The small molecule below binds the protein below.
Small molecule (SMILES): CC(=O)N[C@H]1[C@H](O[C@H]2[C@H](O)[C@@H](NC(C)=O)CO[C@@H]2CO)O[C@H](CO)[C@@H](O)[C@@H]1O

Binding-site contacts:
Ligand atom C8 contacts residue ILE1129 of chain 1.G at 4.3 Å (hydrophobic).
Ligand atom C7 contacts residue ASN1131 of chain 1.G at 3.0 Å.
Ligand atom C3 contacts residue ASN1131 of chain 1.G at 3.8 Å.
Ligand atom C8 contacts residue ASN1131 of chain 1.G at 4.3 Å.
Ligand atom C2 contacts residue ASN1131 of chain 1.G at 2.4 Å.
Ligand atom N2 contacts residue ASN1131 of chain 1.G at 2.9 Å (h-bond).
Ligand atom C1 contacts residue ASN1131 of chain 1.G at 1.4 Å.
Ligand atom O5 contacts residue ASN1131 of chain 1.G at 2.4 Å (h-bond).
Ligand atom O7 contacts residue ASN1131 of chain 1.G at 2.8 Å (h-bond).
Ligand atom C4 contacts residue ASN1131 of chain 1.G at 4.2 Å.
Ligand atom C5 contacts residue ASN1131 of chain 1.G at 3.6 Å.

Sequence of chain 1.G:
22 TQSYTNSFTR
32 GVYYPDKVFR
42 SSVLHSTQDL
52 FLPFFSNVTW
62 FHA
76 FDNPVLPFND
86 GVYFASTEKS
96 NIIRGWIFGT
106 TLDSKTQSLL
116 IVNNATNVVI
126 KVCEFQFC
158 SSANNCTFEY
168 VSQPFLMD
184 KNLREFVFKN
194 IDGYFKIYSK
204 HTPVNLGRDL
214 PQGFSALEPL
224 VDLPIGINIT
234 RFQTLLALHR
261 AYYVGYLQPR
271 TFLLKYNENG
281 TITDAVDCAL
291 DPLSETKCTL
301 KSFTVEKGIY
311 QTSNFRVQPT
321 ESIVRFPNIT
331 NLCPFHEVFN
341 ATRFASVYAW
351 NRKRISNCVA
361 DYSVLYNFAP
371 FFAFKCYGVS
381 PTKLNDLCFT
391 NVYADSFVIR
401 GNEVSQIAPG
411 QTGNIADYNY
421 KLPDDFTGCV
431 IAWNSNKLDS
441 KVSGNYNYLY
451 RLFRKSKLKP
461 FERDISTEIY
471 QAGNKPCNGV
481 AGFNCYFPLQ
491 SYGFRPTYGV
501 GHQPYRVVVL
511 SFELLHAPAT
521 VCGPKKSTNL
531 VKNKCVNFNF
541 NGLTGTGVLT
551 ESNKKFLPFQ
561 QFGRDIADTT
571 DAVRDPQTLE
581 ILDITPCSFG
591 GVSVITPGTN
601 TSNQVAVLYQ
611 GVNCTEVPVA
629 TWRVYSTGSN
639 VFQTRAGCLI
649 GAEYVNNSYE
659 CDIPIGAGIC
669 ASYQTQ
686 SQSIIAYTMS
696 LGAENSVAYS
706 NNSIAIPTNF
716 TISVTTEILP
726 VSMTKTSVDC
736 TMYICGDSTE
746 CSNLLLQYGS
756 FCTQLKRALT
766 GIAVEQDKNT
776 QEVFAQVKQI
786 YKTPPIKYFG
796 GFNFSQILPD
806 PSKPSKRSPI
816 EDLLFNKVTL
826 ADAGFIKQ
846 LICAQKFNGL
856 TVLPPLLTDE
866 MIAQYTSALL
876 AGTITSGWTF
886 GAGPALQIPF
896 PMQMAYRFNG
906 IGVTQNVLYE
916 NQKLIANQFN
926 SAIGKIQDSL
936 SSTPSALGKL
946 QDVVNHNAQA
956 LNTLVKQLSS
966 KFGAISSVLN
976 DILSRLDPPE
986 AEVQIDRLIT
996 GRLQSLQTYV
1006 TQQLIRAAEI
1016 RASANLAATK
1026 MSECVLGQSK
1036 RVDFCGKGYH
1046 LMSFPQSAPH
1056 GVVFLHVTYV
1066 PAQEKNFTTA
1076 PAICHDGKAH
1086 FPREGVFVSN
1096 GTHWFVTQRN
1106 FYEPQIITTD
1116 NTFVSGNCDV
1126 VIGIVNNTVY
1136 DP